Sequence of chain 1.C:
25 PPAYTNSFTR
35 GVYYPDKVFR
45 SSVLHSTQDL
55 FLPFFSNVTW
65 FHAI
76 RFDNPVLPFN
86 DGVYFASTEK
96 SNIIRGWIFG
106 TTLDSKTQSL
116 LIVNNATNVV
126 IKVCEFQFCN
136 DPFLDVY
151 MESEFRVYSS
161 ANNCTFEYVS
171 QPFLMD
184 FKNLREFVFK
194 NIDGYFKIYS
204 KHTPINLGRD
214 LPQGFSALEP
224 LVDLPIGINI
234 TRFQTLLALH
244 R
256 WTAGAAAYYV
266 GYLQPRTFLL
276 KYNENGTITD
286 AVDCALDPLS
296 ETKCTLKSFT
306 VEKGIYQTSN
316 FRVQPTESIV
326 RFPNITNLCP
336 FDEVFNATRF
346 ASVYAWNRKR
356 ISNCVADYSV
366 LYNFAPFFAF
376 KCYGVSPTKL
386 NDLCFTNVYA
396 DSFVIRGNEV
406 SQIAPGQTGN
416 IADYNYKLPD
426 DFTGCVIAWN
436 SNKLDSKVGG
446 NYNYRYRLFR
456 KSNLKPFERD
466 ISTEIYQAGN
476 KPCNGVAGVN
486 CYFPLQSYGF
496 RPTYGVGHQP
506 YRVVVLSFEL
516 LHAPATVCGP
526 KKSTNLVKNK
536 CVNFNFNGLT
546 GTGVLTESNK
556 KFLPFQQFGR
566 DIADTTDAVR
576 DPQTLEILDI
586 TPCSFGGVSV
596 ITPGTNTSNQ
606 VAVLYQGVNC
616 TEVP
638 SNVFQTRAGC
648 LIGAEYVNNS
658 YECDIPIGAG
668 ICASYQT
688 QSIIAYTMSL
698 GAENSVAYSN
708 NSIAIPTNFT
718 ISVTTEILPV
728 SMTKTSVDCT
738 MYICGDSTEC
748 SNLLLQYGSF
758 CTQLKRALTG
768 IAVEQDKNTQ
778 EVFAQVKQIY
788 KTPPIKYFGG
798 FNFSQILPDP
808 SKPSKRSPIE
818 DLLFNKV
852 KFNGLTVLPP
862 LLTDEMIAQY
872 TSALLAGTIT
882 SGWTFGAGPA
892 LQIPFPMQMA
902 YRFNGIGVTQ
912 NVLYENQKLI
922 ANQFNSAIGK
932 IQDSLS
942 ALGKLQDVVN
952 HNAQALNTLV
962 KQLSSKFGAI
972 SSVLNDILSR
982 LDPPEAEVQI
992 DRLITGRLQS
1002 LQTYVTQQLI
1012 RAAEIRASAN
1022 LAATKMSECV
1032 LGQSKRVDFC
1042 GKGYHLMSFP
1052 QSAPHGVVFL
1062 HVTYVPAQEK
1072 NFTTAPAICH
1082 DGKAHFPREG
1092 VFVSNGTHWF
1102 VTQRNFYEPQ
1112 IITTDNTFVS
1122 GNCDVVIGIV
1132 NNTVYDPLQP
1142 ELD

Binding-site contacts:
Ligand atom C7 contacts residue ASN707 of chain 1.B at 3.5 Å.
Ligand atom O6 contacts residue ILE792 of chain 1.C at 4.5 Å.
Ligand atom O5 contacts residue ASN707 of chain 1.B at 2.4 Å (h-bond).
Ligand atom C2 contacts residue ASN707 of chain 1.B at 2.5 Å.
Ligand atom C4 contacts residue ASN707 of chain 1.B at 4.3 Å.
Ligand atom O7 contacts residue ASN707 of chain 1.B at 3.8 Å.
Ligand atom C1 contacts residue ASN707 of chain 1.B at 1.4 Å.
Ligand atom C3 contacts residue ASN707 of chain 1.B at 3.8 Å.
Ligand atom N2 contacts residue ASN707 of chain 1.B at 2.8 Å (h-bond).
Ligand atom C8 contacts residue ASN707 of chain 1.B at 4.5 Å.
Ligand atom C5 contacts residue ASN707 of chain 1.B at 3.7 Å.

The small molecule below binds the protein below.
Small molecule (SMILES): CC(=O)N[C@@H]1[C@@H](O)[C@H](O)[C@@H](CO)O[C@H]1O

Sequence of chain 1.B:
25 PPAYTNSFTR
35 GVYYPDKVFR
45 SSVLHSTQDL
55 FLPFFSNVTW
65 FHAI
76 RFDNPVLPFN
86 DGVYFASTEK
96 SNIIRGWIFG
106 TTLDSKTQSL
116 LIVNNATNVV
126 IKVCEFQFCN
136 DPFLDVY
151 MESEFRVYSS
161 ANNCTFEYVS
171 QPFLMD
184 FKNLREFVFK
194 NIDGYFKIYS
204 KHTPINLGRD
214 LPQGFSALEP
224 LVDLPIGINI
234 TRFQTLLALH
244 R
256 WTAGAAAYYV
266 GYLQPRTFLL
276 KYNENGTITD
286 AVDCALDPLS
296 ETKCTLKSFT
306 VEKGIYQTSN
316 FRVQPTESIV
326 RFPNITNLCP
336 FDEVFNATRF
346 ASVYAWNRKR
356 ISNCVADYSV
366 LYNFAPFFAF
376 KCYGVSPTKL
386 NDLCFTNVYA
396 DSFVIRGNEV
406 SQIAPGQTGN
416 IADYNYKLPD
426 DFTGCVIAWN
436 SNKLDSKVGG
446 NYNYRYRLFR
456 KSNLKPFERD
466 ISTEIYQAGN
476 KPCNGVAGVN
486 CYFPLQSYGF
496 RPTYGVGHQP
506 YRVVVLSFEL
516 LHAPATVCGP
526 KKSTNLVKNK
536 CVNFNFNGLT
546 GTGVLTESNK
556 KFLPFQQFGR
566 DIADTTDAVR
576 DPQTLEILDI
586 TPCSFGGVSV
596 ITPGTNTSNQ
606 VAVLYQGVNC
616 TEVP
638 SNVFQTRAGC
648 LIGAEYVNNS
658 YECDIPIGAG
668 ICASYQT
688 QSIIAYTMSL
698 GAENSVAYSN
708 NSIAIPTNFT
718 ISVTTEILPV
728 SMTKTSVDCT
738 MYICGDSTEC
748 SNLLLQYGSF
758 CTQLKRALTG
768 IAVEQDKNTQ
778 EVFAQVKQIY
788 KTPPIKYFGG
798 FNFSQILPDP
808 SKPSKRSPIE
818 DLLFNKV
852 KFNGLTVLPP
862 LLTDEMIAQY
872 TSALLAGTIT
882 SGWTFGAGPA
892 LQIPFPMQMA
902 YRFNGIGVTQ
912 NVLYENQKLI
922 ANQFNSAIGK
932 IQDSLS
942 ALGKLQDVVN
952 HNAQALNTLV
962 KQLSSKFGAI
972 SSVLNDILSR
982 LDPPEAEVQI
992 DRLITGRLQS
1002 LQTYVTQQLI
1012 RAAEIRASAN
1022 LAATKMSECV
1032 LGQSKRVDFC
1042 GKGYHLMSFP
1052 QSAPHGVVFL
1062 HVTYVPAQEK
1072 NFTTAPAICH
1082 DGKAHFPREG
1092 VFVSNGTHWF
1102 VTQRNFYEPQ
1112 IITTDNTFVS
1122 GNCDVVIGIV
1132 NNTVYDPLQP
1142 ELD